Sequence of chain 1.B:
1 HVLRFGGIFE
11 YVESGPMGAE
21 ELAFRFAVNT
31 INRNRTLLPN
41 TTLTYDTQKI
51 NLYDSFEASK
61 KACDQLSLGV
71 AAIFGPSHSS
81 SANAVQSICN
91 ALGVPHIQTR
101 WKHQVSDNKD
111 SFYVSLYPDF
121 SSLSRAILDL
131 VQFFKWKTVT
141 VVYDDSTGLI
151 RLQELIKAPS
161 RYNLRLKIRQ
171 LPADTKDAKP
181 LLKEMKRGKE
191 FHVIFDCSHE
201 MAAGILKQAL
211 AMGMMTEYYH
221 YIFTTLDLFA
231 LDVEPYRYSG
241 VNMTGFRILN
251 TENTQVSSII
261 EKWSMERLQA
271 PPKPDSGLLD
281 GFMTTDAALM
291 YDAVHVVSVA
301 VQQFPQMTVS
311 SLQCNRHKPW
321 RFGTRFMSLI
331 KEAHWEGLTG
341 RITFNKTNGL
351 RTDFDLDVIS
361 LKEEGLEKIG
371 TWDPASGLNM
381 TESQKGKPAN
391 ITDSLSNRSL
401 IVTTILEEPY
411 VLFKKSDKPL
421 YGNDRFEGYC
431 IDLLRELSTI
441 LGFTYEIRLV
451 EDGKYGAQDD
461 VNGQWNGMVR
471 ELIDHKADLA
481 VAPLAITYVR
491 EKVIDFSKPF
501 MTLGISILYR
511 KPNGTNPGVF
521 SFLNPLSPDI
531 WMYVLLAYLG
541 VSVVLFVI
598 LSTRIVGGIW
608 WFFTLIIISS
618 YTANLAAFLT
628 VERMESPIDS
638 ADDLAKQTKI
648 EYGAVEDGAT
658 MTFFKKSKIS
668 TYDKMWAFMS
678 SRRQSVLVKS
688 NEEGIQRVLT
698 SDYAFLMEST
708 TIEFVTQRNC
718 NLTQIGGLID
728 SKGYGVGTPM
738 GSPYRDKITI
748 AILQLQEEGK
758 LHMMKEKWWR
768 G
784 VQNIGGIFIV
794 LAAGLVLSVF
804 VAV

A small-molecule ligand and the protein it binds are described below.
Small molecule (SMILES): CC(=O)N[C@@H]1[C@@H](O)[C@H](O)[C@@H](CO)O[C@H]1O

Binding-site contacts:
Ligand atom C3 contacts residue ASN379 of chain 1.B at 3.9 Å.
Ligand atom C7 contacts residue MET380 of chain 1.B at 4.3 Å (hydrophobic).
Ligand atom C2 contacts residue GLN384 of chain 1.B at 3.4 Å.
Ligand atom C3 contacts residue GLN384 of chain 1.B at 3.6 Å.
Ligand atom C5 contacts residue GLN384 of chain 1.B at 4.2 Å.
Ligand atom O5 contacts residue ASN379 of chain 1.B at 2.5 Å (h-bond).
Ligand atom C1 contacts residue ASN379 of chain 1.B at 1.5 Å.
Ligand atom O7 contacts residue GLN384 of chain 1.B at 2.8 Å (h-bond).
Ligand atom C7 contacts residue GLN384 of chain 1.B at 3.9 Å.
Ligand atom O7 contacts residue ASN379 of chain 1.B at 4.5 Å.
Ligand atom C4 contacts residue ASN379 of chain 1.B at 4.3 Å.
Ligand atom C8 contacts residue THR381 of chain 1.B at 4.4 Å.
Ligand atom N2 contacts residue GLN384 of chain 1.B at 4.3 Å.
Ligand atom C7 contacts residue THR381 of chain 1.B at 4.3 Å.
Ligand atom N2 contacts residue ASN379 of chain 1.B at 3.0 Å (h-bond).
Ligand atom O3 contacts residue GLN384 of chain 1.B at 2.7 Å (h-bond).
Ligand atom C7 contacts residue ASN379 of chain 1.B at 4.0 Å.
Ligand atom O7 contacts residue MET380 of chain 1.B at 3.5 Å.
Ligand atom O5 contacts residue GLN384 of chain 1.B at 3.9 Å.
Ligand atom C1 contacts residue GLN384 of chain 1.B at 4.2 Å.
Ligand atom C4 contacts residue GLN384 of chain 1.B at 3.4 Å.
Ligand atom C5 contacts residue ASN379 of chain 1.B at 3.7 Å.
Ligand atom O7 contacts residue THR381 of chain 1.B at 3.5 Å (h-bond).
Ligand atom O4 contacts residue GLN384 of chain 1.B at 4.4 Å.
Ligand atom C2 contacts residue ASN379 of chain 1.B at 2.6 Å.